The protein below binds the small molecule below.
Small molecule (SMILES): Cc1cc(CCCCCOc2ccc(C3=N[C@@H](C)CO3)cc2)on1

Sequence of chain 16.C:
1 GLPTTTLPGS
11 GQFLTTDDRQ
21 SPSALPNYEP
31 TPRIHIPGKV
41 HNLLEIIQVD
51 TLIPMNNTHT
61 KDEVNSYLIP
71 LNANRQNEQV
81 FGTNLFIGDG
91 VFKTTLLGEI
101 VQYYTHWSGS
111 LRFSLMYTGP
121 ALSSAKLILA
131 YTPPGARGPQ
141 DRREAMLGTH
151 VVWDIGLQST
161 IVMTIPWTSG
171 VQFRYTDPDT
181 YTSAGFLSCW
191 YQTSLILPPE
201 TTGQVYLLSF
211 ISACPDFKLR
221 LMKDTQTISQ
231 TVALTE

Sequence of chain 20.C:
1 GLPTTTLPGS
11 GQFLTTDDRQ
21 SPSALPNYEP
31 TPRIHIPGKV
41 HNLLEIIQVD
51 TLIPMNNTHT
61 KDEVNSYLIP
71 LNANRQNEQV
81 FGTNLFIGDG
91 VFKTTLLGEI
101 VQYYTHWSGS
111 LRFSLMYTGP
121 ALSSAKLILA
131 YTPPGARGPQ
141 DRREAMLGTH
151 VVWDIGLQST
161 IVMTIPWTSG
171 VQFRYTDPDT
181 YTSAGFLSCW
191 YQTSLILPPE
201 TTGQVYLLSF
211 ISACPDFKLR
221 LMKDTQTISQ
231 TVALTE

Sequence of chain 20.A:
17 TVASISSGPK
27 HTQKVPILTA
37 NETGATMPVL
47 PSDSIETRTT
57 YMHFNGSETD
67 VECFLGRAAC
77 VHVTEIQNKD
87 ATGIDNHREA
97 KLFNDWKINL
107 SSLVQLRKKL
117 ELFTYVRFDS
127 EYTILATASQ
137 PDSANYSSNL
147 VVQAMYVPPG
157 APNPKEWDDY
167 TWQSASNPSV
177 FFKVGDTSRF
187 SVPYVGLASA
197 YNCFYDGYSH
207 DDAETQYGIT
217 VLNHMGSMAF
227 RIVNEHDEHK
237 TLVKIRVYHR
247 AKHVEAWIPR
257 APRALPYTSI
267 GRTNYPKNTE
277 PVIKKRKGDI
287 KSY

Binding-site contacts:
Ligand atom CM1 contacts residue SER175 of chain 20.A at 3.9 Å.
Ligand atom C3B contacts residue TYR152 of chain 20.A at 3.6 Å (hydrophobic).
Ligand atom C4C contacts residue TYR197 of chain 20.A at 4.0 Å (hydrophobic).
Ligand atom C5B contacts residue PHE186 of chain 20.A at 3.9 Å (hydrophobic).
Ligand atom C5A contacts residue VAL176 of chain 20.A at 3.8 Å (hydrophobic).
Ligand atom C4 contacts residue PHE124 of chain 20.A at 3.9 Å (hydrophobic).
Ligand atom C5 contacts residue LEU106 of chain 20.A at 3.8 Å (hydrophobic).
Ligand atom C6B contacts residue MET224 of chain 20.A at 3.6 Å (hydrophobic).
Ligand atom N3A contacts residue PRO174 of chain 20.A at 3.9 Å.
Ligand atom C2A contacts residue TYR152 of chain 20.A at 3.8 Å (hydrophobic).
Ligand atom C2A contacts residue PHE186 of chain 20.A at 3.6 Å (hydrophobic).
Ligand atom N3A contacts residue TYR152 of chain 20.A at 3.6 Å.
Ligand atom C4 contacts residue TYR197 of chain 20.A at 3.9 Å (hydrophobic).
Ligand atom C4B contacts residue TYR152 of chain 20.A at 4.0 Å (hydrophobic).
Ligand atom C6B contacts residue ILE104 of chain 20.A at 3.6 Å (hydrophobic).
Ligand atom O1B contacts residue TYR128 of chain 20.A at 3.4 Å (h-bond).
Ligand atom C2B contacts residue VAL188 of chain 20.A at 3.3 Å (hydrophobic).
Ligand atom CM1 contacts residue PRO174 of chain 20.A at 3.8 Å (hydrophobic).
Ligand atom C4A contacts residue PRO174 of chain 20.A at 3.4 Å (hydrophobic).
Ligand atom C5C contacts residue VAL191 of chain 20.A at 3.7 Å (hydrophobic).
Ligand atom C4B contacts residue PHE186 of chain 20.A at 3.9 Å (hydrophobic).
Ligand atom N3A contacts residue ALA24 of chain 20.C at 3.9 Å.
Ligand atom CM1 contacts residue LEU14 of chain 16.C at 3.3 Å (hydrophobic).
Ligand atom C1B contacts residue ILE104 of chain 20.A at 4.0 Å (hydrophobic).
Ligand atom C1C contacts residue LEU106 of chain 20.A at 3.6 Å (hydrophobic).
Ligand atom C1B contacts residue TYR128 of chain 20.A at 3.7 Å (hydrophobic).
Ligand atom C1B contacts residue VAL188 of chain 20.A at 3.7 Å (hydrophobic).
Ligand atom O1A contacts residue PHE186 of chain 20.A at 3.2 Å.
Ligand atom C3 contacts residue ASN219 of chain 20.A at 3.9 Å.
Ligand atom C5A contacts residue PHE186 of chain 20.A at 3.7 Å (hydrophobic).
Ligand atom C4C contacts residue VAL191 of chain 20.A at 3.3 Å (hydrophobic).
Ligand atom C2C contacts residue TYR197 of chain 20.A at 3.8 Å (hydrophobic).
Ligand atom CM1 contacts residue VAL176 of chain 20.A at 3.4 Å (hydrophobic).
Ligand atom C4 contacts residue LEU106 of chain 20.A at 3.6 Å (hydrophobic).
Ligand atom C5B contacts residue MET224 of chain 20.A at 3.2 Å (hydrophobic).
Ligand atom C6B contacts residue TYR128 of chain 20.A at 3.4 Å (hydrophobic).
Ligand atom N2 contacts residue ASN219 of chain 20.A at 3.0 Å (h-bond).
Ligand atom O1 contacts residue ASN219 of chain 20.A at 3.9 Å.
Ligand atom C3C contacts residue TYR128 of chain 20.A at 3.3 Å (hydrophobic).
Ligand atom C3B contacts residue VAL188 of chain 20.A at 3.5 Å (hydrophobic).